Sequence of chain 1.A:
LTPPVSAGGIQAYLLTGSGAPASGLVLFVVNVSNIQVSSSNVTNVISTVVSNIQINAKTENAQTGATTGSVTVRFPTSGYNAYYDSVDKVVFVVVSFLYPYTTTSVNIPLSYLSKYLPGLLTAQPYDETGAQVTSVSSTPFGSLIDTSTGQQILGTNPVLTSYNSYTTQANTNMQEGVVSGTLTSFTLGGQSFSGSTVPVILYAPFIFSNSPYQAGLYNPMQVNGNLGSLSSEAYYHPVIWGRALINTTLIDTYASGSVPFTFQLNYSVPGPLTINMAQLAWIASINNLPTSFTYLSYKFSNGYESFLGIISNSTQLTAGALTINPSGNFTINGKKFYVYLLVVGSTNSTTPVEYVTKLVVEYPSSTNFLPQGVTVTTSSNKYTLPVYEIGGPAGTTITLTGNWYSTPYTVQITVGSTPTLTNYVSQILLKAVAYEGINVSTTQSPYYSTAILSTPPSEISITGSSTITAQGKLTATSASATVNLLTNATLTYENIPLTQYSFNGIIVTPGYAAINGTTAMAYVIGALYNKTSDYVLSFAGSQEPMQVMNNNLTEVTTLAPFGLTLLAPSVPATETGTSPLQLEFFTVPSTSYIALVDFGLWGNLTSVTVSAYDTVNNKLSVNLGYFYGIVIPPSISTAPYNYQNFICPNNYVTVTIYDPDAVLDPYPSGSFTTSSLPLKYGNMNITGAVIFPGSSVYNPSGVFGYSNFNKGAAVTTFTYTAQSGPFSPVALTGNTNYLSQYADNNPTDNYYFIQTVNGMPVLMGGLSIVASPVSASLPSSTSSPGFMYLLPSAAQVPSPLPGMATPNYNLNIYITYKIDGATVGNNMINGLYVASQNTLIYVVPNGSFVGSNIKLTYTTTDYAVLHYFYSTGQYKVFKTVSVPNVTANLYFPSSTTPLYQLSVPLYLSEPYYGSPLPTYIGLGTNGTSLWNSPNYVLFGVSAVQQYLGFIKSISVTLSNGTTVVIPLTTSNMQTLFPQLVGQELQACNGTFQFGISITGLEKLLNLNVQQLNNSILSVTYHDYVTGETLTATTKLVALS

Binding-site contacts:
Ligand atom C8 contacts residue ILE64 of chain 1.A at 3.9 Å (hydrophobic).
Ligand atom C4 contacts residue ASN70 of chain 1.A at 4.1 Å.
Ligand atom C3 contacts residue ASN70 of chain 1.A at 3.7 Å.
Ligand atom C2 contacts residue GLN65 of chain 1.A at 3.7 Å.
Ligand atom O3 contacts residue GLN65 of chain 1.A at 3.9 Å.
Ligand atom O4 contacts residue GLN65 of chain 1.A at 3.7 Å.
Ligand atom C8 contacts residue LEU217 of chain 1.A at 4.1 Å (hydrophobic).
Ligand atom O7 contacts residue ASN70 of chain 1.A at 3.2 Å (h-bond).
Ligand atom O6 contacts residue SER67 of chain 1.A at 3.0 Å (h-bond).
Ligand atom C7 contacts residue GLN65 of chain 1.A at 4.4 Å.
Ligand atom C8 contacts residue VAL74 of chain 1.A at 3.9 Å (hydrophobic).
Ligand atom N2 contacts residue GLN65 of chain 1.A at 3.4 Å (h-bond).
Ligand atom O5 contacts residue ASN70 of chain 1.A at 2.3 Å (h-bond).
Ligand atom O7 contacts residue GLN65 of chain 1.A at 3.5 Å (h-bond).
Ligand atom C1 contacts residue SER67 of chain 1.A at 3.8 Å.
Ligand atom C7 contacts residue ASN70 of chain 1.A at 3.3 Å.
Ligand atom C6 contacts residue SER67 of chain 1.A at 4.0 Å.
Ligand atom O6 contacts residue SER69 of chain 1.A at 3.9 Å.
Ligand atom C5 contacts residue ASN70 of chain 1.A at 3.6 Å.
Ligand atom C5 contacts residue SER67 of chain 1.A at 3.8 Å.
Ligand atom C2 contacts residue ASN70 of chain 1.A at 2.4 Å.
Ligand atom C3 contacts residue GLN65 of chain 1.A at 3.6 Å.
Ligand atom C1 contacts residue GLN65 of chain 1.A at 4.2 Å.
Ligand atom C8 contacts residue GLY218 of chain 1.A at 4.2 Å.
Ligand atom C7 contacts residue VAL74 of chain 1.A at 4.5 Å (hydrophobic).
Ligand atom O5 contacts residue SER67 of chain 1.A at 3.0 Å (h-bond).
Ligand atom C1 contacts residue ASN70 of chain 1.A at 1.4 Å.
Ligand atom O5 contacts residue SER69 of chain 1.A at 3.9 Å.
Ligand atom N2 contacts residue ASN70 of chain 1.A at 2.9 Å (h-bond).

This small molecule binds to this protein.
Small molecule (SMILES): CC(=O)N[C@H]1[C@H](O[C@H]2[C@H](O)[C@@H](NC(C)=O)CO[C@@H]2CO)O[C@H](CO)[C@@H](O)[C@@H]1O